Binding-site contacts:
Ligand atom C7 contacts residue ASN324 of chain 1.E at 3.3 Å.
Ligand atom N2 contacts residue ASN324 of chain 1.E at 2.9 Å (h-bond).
Ligand atom C8 contacts residue ASN325 of chain 1.E at 3.4 Å.
Ligand atom C1 contacts residue ASN324 of chain 1.E at 1.5 Å.
Ligand atom C8 contacts residue ASN324 of chain 1.E at 3.7 Å.
Ligand atom C2 contacts residue ASN324 of chain 1.E at 2.5 Å.
Ligand atom C4 contacts residue ASN324 of chain 1.E at 4.2 Å.
Ligand atom O7 contacts residue ASN324 of chain 1.E at 3.5 Å (h-bond).
Ligand atom C3 contacts residue ASN324 of chain 1.E at 3.8 Å.
Ligand atom O5 contacts residue ASN324 of chain 1.E at 2.4 Å (h-bond).
Ligand atom C5 contacts residue ASN324 of chain 1.E at 3.7 Å.

Sequence of chain 1.E:
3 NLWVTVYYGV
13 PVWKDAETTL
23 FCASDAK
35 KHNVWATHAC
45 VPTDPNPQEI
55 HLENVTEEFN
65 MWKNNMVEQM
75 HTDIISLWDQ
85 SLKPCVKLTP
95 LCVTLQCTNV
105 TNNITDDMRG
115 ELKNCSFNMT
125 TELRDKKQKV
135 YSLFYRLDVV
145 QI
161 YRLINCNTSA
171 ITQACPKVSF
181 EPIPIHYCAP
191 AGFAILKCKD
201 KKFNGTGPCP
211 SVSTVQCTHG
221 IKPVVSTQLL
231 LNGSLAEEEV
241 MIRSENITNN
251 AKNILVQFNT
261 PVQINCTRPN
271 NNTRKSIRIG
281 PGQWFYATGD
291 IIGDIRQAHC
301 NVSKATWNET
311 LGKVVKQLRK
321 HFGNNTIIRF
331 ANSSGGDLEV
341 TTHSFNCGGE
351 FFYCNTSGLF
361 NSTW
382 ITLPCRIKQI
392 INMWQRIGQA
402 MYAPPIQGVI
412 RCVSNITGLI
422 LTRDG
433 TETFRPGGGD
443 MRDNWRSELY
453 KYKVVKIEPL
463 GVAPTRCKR

A small-molecule ligand and the protein it binds are described below.
Small molecule (SMILES): CC(=O)N[C@@H]1[C@@H](O)[C@H](O)[C@@H](CO)O[C@H]1O